Sequence of chain 1.B:
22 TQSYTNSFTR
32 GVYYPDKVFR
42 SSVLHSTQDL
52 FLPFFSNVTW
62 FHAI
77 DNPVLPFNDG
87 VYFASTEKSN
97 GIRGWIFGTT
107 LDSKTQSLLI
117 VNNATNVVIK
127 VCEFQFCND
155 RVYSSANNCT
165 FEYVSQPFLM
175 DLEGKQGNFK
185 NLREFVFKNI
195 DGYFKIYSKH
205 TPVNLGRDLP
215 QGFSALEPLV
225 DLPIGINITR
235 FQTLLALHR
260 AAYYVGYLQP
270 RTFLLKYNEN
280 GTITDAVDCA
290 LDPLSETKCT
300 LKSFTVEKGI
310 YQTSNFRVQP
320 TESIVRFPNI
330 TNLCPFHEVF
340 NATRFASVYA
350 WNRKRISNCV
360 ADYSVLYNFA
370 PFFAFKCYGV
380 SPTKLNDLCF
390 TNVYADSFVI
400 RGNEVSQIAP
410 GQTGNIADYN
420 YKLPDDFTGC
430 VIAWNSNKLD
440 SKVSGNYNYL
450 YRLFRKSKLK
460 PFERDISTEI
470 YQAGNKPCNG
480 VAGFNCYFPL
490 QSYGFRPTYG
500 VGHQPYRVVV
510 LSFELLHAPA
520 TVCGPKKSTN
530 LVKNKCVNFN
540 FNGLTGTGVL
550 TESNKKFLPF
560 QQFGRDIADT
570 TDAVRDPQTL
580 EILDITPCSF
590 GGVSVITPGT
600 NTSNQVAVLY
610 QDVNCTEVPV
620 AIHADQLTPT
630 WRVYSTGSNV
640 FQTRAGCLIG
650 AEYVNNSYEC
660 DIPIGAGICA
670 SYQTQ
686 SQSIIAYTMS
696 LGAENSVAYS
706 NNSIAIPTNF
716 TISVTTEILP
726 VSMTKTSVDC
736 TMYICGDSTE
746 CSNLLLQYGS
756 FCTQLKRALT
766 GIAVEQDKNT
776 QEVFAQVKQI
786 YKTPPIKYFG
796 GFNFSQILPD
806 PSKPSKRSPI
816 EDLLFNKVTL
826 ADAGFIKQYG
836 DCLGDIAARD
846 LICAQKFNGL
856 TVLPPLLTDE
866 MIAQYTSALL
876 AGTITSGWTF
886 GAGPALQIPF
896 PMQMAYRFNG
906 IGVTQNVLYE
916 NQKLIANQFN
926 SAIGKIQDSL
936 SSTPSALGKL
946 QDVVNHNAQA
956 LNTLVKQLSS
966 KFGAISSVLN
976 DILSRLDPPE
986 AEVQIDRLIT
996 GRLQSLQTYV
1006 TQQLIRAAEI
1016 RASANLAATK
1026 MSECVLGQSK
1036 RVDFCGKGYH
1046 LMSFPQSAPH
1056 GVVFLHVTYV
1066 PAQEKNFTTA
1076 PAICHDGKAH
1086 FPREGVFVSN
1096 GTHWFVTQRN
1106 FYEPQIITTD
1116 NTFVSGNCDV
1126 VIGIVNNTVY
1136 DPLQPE

Binding-site contacts:
Ligand atom C8 contacts residue ASN798 of chain 1.B at 4.0 Å.
Ligand atom C8 contacts residue SER800 of chain 1.B at 3.8 Å.
Ligand atom O6 contacts residue GLN801 of chain 1.B at 4.5 Å.
Ligand atom C5 contacts residue SER800 of chain 1.B at 4.1 Å.
Ligand atom C5 contacts residue ASN798 of chain 1.B at 3.6 Å.
Ligand atom C3 contacts residue ASN798 of chain 1.B at 3.8 Å.
Ligand atom O5 contacts residue SER800 of chain 1.B at 4.0 Å.
Ligand atom C1 contacts residue SER800 of chain 1.B at 3.6 Å.
Ligand atom C6 contacts residue GLN801 of chain 1.B at 3.9 Å.
Ligand atom C2 contacts residue ASN798 of chain 1.B at 2.5 Å.
Ligand atom N2 contacts residue ASN798 of chain 1.B at 3.0 Å (h-bond).
Ligand atom C1 contacts residue ASN798 of chain 1.B at 1.4 Å.
Ligand atom O5 contacts residue ASN798 of chain 1.B at 2.3 Å (h-bond).
Ligand atom C7 contacts residue ASN798 of chain 1.B at 3.7 Å.
Ligand atom C4 contacts residue ASN798 of chain 1.B at 4.2 Å.

The protein below binds the small molecule below.
Small molecule (SMILES): CC(=O)N[C@H]1[C@H](O[C@H]2[C@H](O)[C@@H](NC(C)=O)CO[C@@H]2CO)O[C@H](CO)[C@@H](O)[C@@H]1O